Binding-site contacts:
Ligand atom N26 contacts residue LYS89 of chain 1.A at 3.8 Å.
Ligand atom N11 contacts residue LEU83 of chain 1.A at 3.4 Å (h-bond).
Ligand atom C20 contacts residue ASP145 of chain 1.A at 3.8 Å.
Ligand atom N11 contacts residue GLU81 of chain 1.A at 2.7 Å (salt-bridge).
Ligand atom C2 contacts residue HIS84 of chain 1.A at 3.4 Å.
Ligand atom N6 contacts residue LEU83 of chain 1.A at 3.0 Å (h-bond).
Ligand atom N10 contacts residue LEU83 of chain 1.A at 3.1 Å (h-bond).
Ligand atom N11 contacts residue PHE82 of chain 1.A at 3.6 Å.
Ligand atom C22 contacts residue LYS33 of chain 1.A at 3.5 Å.
Ligand atom N10 contacts residue PHE82 of chain 1.A at 3.8 Å.
Ligand atom C13 contacts residue ALA31 of chain 1.A at 3.6 Å (hydrophobic).
Ligand atom N11 contacts residue ALA31 of chain 1.A at 3.4 Å.
Ligand atom N26 contacts residue ASP86 of chain 1.A at 2.7 Å (salt-bridge).
Ligand atom C25 contacts residue ASP86 of chain 1.A at 3.5 Å.
Ligand atom F19 contacts residue GLN131 of chain 1.A at 3.8 Å.
Ligand atom O16 contacts residue ALA144 of chain 1.A at 3.8 Å.
Ligand atom F24 contacts residue LYS33 of chain 1.A at 3.2 Å.
Ligand atom N10 contacts residue LEU134 of chain 1.A at 3.6 Å.
Ligand atom N11 contacts residue LEU134 of chain 1.A at 3.4 Å.
Ligand atom N10 contacts residue GLU81 of chain 1.A at 3.8 Å.
Ligand atom C22 contacts residue VAL18 of chain 1.A at 3.6 Å (hydrophobic).
Ligand atom C22 contacts residue ASP145 of chain 1.A at 3.4 Å.
Ligand atom C13 contacts residue LEU134 of chain 1.A at 3.3 Å (hydrophobic).
Ligand atom C4 contacts residue HIS84 of chain 1.A at 3.4 Å.
Ligand atom C12 contacts residue GLU81 of chain 1.A at 3.4 Å.
Ligand atom N10 contacts residue ALA31 of chain 1.A at 3.7 Å.
Ligand atom C9 contacts residue LEU134 of chain 1.A at 3.5 Å (hydrophobic).
Ligand atom O8 contacts residue ILE10 of chain 1.A at 3.6 Å.
Ligand atom C3 contacts residue HIS84 of chain 1.A at 3.3 Å.
Ligand atom C2 contacts residue ASP86 of chain 1.A at 3.5 Å.
Ligand atom C23 contacts residue VAL18 of chain 1.A at 3.6 Å (hydrophobic).
Ligand atom C7 contacts residue ILE10 of chain 1.A at 3.6 Å (hydrophobic).
Ligand atom C5 contacts residue LEU83 of chain 1.A at 3.6 Å (hydrophobic).
Ligand atom C12 contacts residue ALA31 of chain 1.A at 3.4 Å (hydrophobic).
Ligand atom C4 contacts residue LEU83 of chain 1.A at 3.3 Å (hydrophobic).
Ligand atom F19 contacts residue LEU134 of chain 1.A at 3.8 Å.
Ligand atom F24 contacts residue VAL18 of chain 1.A at 3.5 Å.
Ligand atom C12 contacts residue LEU134 of chain 1.A at 3.3 Å (hydrophobic).
Ligand atom C9 contacts residue ALA31 of chain 1.A at 3.8 Å (hydrophobic).
Ligand atom C21 contacts residue ASP145 of chain 1.A at 3.3 Å.

This protein binds this small molecule.
Small molecule (SMILES): O=C(N[C@H]1CCCNC1)c1n[nH]cc1NC(=O)c1c(F)cccc1F

Sequence of chain 1.A:
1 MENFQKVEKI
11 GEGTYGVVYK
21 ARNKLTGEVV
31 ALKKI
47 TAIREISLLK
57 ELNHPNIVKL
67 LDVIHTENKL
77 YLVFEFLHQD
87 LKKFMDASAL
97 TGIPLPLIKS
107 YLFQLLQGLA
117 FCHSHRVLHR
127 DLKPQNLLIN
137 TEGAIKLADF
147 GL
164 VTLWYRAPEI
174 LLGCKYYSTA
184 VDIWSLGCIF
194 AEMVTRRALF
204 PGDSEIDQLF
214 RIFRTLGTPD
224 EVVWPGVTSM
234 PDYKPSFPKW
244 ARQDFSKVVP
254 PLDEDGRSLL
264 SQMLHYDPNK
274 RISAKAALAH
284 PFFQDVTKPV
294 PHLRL